Sequence of chain 1.A:
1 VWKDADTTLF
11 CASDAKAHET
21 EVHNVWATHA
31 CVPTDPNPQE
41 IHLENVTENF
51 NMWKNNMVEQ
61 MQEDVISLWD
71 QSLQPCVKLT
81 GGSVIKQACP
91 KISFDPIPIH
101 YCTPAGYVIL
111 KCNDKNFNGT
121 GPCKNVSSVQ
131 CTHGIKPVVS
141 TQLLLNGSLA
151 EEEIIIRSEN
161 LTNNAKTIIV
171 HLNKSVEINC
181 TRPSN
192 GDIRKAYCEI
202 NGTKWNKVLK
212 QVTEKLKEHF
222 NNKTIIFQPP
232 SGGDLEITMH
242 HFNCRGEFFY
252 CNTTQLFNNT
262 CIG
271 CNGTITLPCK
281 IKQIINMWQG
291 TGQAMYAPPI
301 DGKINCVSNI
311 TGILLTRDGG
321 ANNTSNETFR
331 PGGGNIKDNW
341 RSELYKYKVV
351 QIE

A small-molecule ligand and the protein it binds are described below.
Small molecule (SMILES): CC(=O)N[C@@H]1[C@@H](O)[C@H](O)[C@@H](CO)O[C@H]1O

Binding-site contacts:
Ligand atom O5 contacts residue ASN125 of chain 1.A at 2.3 Å (h-bond).
Ligand atom O7 contacts residue ASN125 of chain 1.A at 3.4 Å (h-bond).
Ligand atom N2 contacts residue ASN125 of chain 1.A at 3.0 Å (h-bond).
Ligand atom O5 contacts residue ASN113 of chain 1.A at 3.3 Å.
Ligand atom C7 contacts residue ASN125 of chain 1.A at 3.4 Å.
Ligand atom C5 contacts residue ASN125 of chain 1.A at 3.6 Å.
Ligand atom O6 contacts residue LYS115 of chain 1.A at 4.3 Å.
Ligand atom C3 contacts residue ASN125 of chain 1.A at 3.8 Å.
Ligand atom C5 contacts residue ASN113 of chain 1.A at 4.2 Å.
Ligand atom C6 contacts residue ASN113 of chain 1.A at 3.8 Å.
Ligand atom C1 contacts residue ASN125 of chain 1.A at 1.4 Å.
Ligand atom O6 contacts residue ASN113 of chain 1.A at 4.1 Å.
Ligand atom C4 contacts residue ASN125 of chain 1.A at 4.2 Å.
Ligand atom C2 contacts residue ASN125 of chain 1.A at 2.5 Å.
Ligand atom C1 contacts residue ASN113 of chain 1.A at 4.1 Å.